Sequence of chain 1.C:
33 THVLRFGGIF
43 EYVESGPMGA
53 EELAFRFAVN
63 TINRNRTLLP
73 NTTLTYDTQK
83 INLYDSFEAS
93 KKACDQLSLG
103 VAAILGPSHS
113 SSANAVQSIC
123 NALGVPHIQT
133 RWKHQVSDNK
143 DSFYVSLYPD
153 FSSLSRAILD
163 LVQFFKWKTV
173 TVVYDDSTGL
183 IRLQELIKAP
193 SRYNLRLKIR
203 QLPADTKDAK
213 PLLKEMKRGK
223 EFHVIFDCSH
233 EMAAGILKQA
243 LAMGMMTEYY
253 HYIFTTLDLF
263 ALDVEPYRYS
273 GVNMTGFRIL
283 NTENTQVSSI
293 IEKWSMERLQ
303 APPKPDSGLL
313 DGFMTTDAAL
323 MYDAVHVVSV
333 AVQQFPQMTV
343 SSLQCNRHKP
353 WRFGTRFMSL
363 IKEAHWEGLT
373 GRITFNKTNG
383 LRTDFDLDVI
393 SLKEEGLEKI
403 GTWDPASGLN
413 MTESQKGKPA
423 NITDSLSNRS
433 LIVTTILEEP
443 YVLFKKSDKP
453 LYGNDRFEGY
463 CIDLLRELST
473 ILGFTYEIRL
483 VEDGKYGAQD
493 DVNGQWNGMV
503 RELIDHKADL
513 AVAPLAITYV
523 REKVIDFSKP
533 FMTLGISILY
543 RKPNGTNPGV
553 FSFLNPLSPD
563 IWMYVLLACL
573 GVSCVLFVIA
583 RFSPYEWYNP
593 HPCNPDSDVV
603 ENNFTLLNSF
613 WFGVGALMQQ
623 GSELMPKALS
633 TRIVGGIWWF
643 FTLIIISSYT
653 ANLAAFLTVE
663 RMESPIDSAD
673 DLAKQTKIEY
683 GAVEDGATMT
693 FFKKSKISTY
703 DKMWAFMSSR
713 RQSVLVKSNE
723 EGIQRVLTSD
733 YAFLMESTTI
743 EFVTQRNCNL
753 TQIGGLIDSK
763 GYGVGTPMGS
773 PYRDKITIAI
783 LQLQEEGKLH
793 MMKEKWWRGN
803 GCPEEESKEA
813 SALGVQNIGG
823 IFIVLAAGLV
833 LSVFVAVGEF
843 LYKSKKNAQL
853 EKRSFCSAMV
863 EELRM

Binding-site contacts:
Ligand atom O5 contacts residue ARG543 of chain 1.C at 4.4 Å.
Ligand atom O7 contacts residue ASN749 of chain 1.C at 3.2 Å (h-bond).
Ligand atom O7 contacts residue CYS750 of chain 1.C at 3.9 Å.
Ligand atom N2 contacts residue CYS750 of chain 1.C at 3.4 Å.
Ligand atom N2 contacts residue ASN751 of chain 1.C at 2.9 Å (h-bond).
Ligand atom C4 contacts residue ASN751 of chain 1.C at 4.2 Å.
Ligand atom C5 contacts residue ASN751 of chain 1.C at 3.7 Å.
Ligand atom N2 contacts residue ASN749 of chain 1.C at 4.0 Å.
Ligand atom O5 contacts residue ASN751 of chain 1.C at 2.4 Å (h-bond).
Ligand atom C2 contacts residue ASN751 of chain 1.C at 2.5 Å.
Ligand atom C7 contacts residue ASN749 of chain 1.C at 3.8 Å.
Ligand atom C8 contacts residue CYS750 of chain 1.C at 3.5 Å (hydrophobic).
Ligand atom C7 contacts residue ASN751 of chain 1.C at 4.2 Å.
Ligand atom C7 contacts residue CYS750 of chain 1.C at 3.5 Å (hydrophobic).
Ligand atom C3 contacts residue ASN751 of chain 1.C at 3.8 Å.
Ligand atom C1 contacts residue ASN751 of chain 1.C at 1.4 Å.

This small molecule binds to this protein.
Small molecule (SMILES): CC(=O)N[C@@H]1[C@@H](O)[C@H](O)[C@@H](CO)O[C@H]1O